A protein and the small-molecule ligand that binds it are described below.
Small molecule (SMILES): CC(=O)N[C@@H]1[C@@H](O)[C@H](O)[C@@H](CO)O[C@H]1O

Binding-site contacts:
Ligand atom C1 contacts residue ASN644 of chain 1.N at 1.4 Å.
Ligand atom O5 contacts residue ASN644 of chain 1.N at 2.4 Å (h-bond).
Ligand atom C7 contacts residue HIS642 of chain 1.N at 4.4 Å.
Ligand atom C8 contacts residue ASN644 of chain 1.N at 3.4 Å.
Ligand atom C5 contacts residue ASN644 of chain 1.N at 3.6 Å.
Ligand atom C3 contacts residue ASN644 of chain 1.N at 3.8 Å.
Ligand atom C4 contacts residue ASN644 of chain 1.N at 4.2 Å.
Ligand atom C8 contacts residue HIS642 of chain 1.N at 3.2 Å.
Ligand atom N2 contacts residue HIS642 of chain 1.N at 4.5 Å.
Ligand atom N2 contacts residue ASN644 of chain 1.N at 2.9 Å (h-bond).
Ligand atom O7 contacts residue VAL643 of chain 1.N at 4.3 Å.
Ligand atom C7 contacts residue VAL643 of chain 1.N at 4.2 Å (hydrophobic).
Ligand atom C2 contacts residue ASN644 of chain 1.N at 2.5 Å.
Ligand atom C8 contacts residue VAL643 of chain 1.N at 3.5 Å (hydrophobic).
Ligand atom C7 contacts residue ASN644 of chain 1.N at 3.1 Å.
Ligand atom O7 contacts residue ASN644 of chain 1.N at 2.9 Å (h-bond).

Sequence of chain 1.N:
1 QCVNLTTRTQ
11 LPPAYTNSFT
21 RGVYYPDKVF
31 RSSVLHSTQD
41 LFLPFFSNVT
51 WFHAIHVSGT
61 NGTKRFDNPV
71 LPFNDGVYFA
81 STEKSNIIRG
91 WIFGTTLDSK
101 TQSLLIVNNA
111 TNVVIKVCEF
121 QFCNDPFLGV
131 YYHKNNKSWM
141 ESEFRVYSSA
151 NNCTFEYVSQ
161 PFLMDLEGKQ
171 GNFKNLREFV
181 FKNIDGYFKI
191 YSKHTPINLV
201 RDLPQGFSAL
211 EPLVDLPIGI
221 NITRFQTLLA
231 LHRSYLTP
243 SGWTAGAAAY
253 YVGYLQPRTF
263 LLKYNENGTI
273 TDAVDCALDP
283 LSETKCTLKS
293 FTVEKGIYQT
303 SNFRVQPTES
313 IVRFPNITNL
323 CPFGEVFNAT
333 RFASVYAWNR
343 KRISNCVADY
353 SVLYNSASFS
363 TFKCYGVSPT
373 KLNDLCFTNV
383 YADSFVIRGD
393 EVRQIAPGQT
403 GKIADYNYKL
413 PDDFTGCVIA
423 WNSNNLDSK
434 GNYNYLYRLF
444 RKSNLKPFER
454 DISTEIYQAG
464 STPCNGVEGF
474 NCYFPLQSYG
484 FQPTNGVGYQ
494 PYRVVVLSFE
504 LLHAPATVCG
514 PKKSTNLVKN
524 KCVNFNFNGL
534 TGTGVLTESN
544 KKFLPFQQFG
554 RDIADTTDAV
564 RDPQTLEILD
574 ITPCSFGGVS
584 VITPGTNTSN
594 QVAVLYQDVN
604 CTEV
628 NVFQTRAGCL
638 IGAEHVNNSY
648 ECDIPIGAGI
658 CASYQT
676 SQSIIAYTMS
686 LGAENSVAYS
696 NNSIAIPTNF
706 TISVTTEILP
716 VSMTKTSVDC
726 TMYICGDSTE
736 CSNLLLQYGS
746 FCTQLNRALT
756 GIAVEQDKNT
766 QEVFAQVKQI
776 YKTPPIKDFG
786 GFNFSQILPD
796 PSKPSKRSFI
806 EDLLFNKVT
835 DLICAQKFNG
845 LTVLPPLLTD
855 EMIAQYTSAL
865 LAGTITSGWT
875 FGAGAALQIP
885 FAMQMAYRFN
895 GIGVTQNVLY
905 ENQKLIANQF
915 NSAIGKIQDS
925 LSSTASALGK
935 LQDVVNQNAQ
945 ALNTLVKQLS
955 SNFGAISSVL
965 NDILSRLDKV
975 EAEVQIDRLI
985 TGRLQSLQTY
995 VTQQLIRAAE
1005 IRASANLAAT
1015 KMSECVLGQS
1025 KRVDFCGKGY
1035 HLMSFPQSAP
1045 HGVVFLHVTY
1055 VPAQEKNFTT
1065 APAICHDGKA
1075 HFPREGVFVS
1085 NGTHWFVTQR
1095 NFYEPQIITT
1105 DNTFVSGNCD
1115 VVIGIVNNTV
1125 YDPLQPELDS